Sequence of chain 2.C:
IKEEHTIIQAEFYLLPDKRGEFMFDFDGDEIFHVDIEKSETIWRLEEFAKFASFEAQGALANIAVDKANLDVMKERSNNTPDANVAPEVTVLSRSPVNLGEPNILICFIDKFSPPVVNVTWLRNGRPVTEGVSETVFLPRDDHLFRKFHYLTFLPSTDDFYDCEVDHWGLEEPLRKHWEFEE

The protein below binds the small molecule below.
Small molecule (SMILES): CC(=O)N[C@@H]1[C@@H](O)[C@H](O)[C@@H](CO)O[C@H]1O

Binding-site contacts:
Ligand atom N2 contacts residue ASP166 of chain 2.C at 4.4 Å.
Ligand atom N2 contacts residue TRP168 of chain 2.C at 4.2 Å.
Ligand atom O7 contacts residue TRP168 of chain 2.C at 3.2 Å.
Ligand atom O5 contacts residue ASN118 of chain 2.C at 3.6 Å (h-bond).
Ligand atom C1 contacts residue ASN118 of chain 2.C at 2.5 Å.
Ligand atom C3 contacts residue TRP168 of chain 2.C at 4.3 Å (hydrophobic).
Ligand atom N2 contacts residue ASN118 of chain 2.C at 3.2 Å (h-bond).
Ligand atom C7 contacts residue ASN118 of chain 2.C at 2.9 Å.
Ligand atom C2 contacts residue ASN118 of chain 2.C at 3.3 Å.
Ligand atom C8 contacts residue ASP166 of chain 2.C at 3.7 Å.
Ligand atom C8 contacts residue HIS167 of chain 2.C at 4.2 Å.
Ligand atom C8 contacts residue TRP168 of chain 2.C at 4.5 Å (hydrophobic).
Ligand atom O3 contacts residue TRP168 of chain 2.C at 4.1 Å.
Ligand atom C7 contacts residue TRP168 of chain 2.C at 3.8 Å (hydrophobic).
Ligand atom C8 contacts residue ASN118 of chain 2.C at 3.0 Å.
Ligand atom O7 contacts residue ASN118 of chain 2.C at 3.3 Å (h-bond).